Sequence of chain 6.A:
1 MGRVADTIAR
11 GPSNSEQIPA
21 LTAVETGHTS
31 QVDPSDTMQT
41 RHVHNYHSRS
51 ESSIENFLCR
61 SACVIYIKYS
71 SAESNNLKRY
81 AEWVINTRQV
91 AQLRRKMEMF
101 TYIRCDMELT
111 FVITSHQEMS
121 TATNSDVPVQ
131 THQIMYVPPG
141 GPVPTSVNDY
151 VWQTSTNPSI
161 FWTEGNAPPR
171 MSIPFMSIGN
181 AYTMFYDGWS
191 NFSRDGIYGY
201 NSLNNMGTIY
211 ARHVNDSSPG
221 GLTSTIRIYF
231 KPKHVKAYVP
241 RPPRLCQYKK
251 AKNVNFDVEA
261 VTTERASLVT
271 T

Sequence of chain 6.C:
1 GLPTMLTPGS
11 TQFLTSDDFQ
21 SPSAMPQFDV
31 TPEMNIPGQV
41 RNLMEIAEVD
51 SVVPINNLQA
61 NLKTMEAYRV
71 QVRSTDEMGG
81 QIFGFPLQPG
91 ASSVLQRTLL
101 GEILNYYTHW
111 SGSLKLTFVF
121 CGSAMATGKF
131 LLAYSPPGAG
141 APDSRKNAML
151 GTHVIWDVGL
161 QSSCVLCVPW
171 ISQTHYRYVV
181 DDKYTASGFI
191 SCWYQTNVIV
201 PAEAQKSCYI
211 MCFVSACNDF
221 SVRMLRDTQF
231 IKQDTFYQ

Sequence of chain 5.A:
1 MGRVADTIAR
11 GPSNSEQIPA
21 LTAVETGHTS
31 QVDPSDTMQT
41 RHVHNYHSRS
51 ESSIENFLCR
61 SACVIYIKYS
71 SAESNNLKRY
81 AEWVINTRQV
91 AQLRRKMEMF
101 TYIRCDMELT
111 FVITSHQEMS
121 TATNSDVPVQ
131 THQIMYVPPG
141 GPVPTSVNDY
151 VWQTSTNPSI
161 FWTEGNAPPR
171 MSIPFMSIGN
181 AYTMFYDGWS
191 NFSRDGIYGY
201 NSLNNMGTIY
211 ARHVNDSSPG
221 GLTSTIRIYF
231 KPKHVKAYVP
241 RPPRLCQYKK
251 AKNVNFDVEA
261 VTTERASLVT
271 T

Binding-site contacts:
Ligand atom O5 contacts residue TRP152 of chain 5.A at 3.5 Å (h-bond).
Ligand atom C8 contacts residue ASP234 of chain 6.C at 3.3 Å.
Ligand atom N1 contacts residue PHE236 of chain 6.C at 3.6 Å.
Ligand atom C5 contacts residue GLN153 of chain 5.A at 3.2 Å.
Ligand atom C10 contacts residue ASN148 of chain 5.A at 3.7 Å.
Ligand atom O5 contacts residue ARG227 of chain 6.A at 3.5 Å (salt-bridge).
Ligand atom C9 contacts residue ASP234 of chain 6.C at 3.6 Å.
Ligand atom C3 contacts residue ASP149 of chain 5.A at 3.5 Å.
Ligand atom O5 contacts residue ARG212 of chain 5.A at 3.3 Å (salt-bridge).
Ligand atom O2 contacts residue THR235 of chain 6.C at 3.0 Å.
Ligand atom S1 contacts residue GLN233 of chain 6.C at 3.7 Å.
Ligand atom N1 contacts residue GLN153 of chain 5.A at 2.7 Å (h-bond).
Ligand atom O2 contacts residue GLN233 of chain 6.C at 3.0 Å.
Ligand atom C10 contacts residue ASP234 of chain 6.C at 3.8 Å.
Ligand atom C13 contacts residue TYR66 of chain 6.A at 3.4 Å (hydrophobic).
Ligand atom O2 contacts residue PHE236 of chain 6.C at 3.4 Å (h-bond).
Ligand atom C2 contacts residue TYR66 of chain 6.A at 3.8 Å (hydrophobic).
Ligand atom C6 contacts residue PHE236 of chain 6.C at 3.5 Å (hydrophobic).
Ligand atom N1 contacts residue GLN233 of chain 6.C at 3.3 Å (h-bond).
Ligand atom C8 contacts residue ASN148 of chain 5.A at 3.3 Å.
Ligand atom C20 contacts residue ARG212 of chain 5.A at 3.4 Å.
Ligand atom C1 contacts residue GLN153 of chain 5.A at 3.4 Å.
Ligand atom C14 contacts residue TYR66 of chain 6.A at 3.4 Å (hydrophobic).
Ligand atom C4 contacts residue ASP149 of chain 5.A at 3.5 Å.
Ligand atom C6 contacts residue GLN153 of chain 5.A at 3.2 Å.
Ligand atom O5 contacts residue TYR229 of chain 6.A at 3.8 Å.
Ligand atom O1 contacts residue GLN233 of chain 6.C at 3.5 Å (h-bond).
Ligand atom C4 contacts residue ASN148 of chain 5.A at 3.3 Å.
Ligand atom O1 contacts residue TYR150 of chain 5.A at 3.0 Å (h-bond).
Ligand atom O4 contacts residue ARG212 of chain 5.A at 2.8 Å (salt-bridge).
Ligand atom C3 contacts residue ASN148 of chain 5.A at 3.5 Å.
Ligand atom C15 contacts residue TYR66 of chain 6.A at 3.4 Å (hydrophobic).
Ligand atom O1 contacts residue ASP149 of chain 5.A at 3.6 Å.
Ligand atom C7 contacts residue THR235 of chain 6.C at 3.8 Å.
Ligand atom O4 contacts residue ARG227 of chain 6.A at 3.3 Å (salt-bridge).
Ligand atom C16 contacts residue THR235 of chain 6.C at 3.8 Å.
Ligand atom C16 contacts residue PHE236 of chain 6.C at 3.7 Å (hydrophobic).
Ligand atom C9 contacts residue ASN148 of chain 5.A at 3.7 Å.
Ligand atom O2 contacts residue ASP234 of chain 6.C at 3.7 Å.
Ligand atom C20 contacts residue ARG227 of chain 6.A at 3.6 Å.

A small-molecule ligand and the protein it binds are described below.
Small molecule (SMILES): CCCOc1ccc2cc(S(=O)(=O)Nc3ccc(C(=O)O)cc3)ccc2c1